Sequence of chain 21.A:
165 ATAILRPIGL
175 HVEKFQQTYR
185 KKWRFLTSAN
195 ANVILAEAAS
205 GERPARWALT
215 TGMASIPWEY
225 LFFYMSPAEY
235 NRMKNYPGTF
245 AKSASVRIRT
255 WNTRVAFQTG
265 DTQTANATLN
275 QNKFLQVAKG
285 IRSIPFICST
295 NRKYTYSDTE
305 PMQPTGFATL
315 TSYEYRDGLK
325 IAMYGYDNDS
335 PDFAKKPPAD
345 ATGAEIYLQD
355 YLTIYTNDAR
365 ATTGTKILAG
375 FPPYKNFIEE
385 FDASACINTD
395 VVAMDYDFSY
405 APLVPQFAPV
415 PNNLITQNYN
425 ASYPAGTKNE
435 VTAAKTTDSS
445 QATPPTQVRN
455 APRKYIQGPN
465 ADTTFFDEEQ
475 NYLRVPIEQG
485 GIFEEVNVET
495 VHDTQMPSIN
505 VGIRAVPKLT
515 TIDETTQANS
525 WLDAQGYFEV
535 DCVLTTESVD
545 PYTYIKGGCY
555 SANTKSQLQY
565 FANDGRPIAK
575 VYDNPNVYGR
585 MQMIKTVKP

This protein binds this small molecule.
Small molecule (SMILES): N=c1ccn([C@H]2C[C@H](O[P](=O)(O)OC[C@H]3O[C@@H](n4cnc5c(=O)nc(N)[nH]c54)C[C@@H]3O)[C@@H](COP(=O)=O)O2)c(=O)[nH]1

Sequence of chain 20.A:
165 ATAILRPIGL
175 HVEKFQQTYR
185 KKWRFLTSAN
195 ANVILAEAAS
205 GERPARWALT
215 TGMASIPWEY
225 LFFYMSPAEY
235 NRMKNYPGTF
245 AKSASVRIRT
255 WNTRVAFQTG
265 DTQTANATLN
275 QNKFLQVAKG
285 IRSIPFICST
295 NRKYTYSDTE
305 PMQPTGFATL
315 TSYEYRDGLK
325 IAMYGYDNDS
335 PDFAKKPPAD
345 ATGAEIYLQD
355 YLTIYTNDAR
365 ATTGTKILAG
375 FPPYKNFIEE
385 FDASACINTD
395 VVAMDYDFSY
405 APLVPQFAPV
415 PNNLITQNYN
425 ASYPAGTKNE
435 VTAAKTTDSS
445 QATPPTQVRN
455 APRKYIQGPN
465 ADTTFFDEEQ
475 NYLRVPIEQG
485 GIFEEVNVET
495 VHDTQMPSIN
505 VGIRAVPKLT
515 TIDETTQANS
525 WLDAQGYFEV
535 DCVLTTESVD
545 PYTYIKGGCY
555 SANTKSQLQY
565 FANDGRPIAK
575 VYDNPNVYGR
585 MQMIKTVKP

Sequence of chain 50.A:
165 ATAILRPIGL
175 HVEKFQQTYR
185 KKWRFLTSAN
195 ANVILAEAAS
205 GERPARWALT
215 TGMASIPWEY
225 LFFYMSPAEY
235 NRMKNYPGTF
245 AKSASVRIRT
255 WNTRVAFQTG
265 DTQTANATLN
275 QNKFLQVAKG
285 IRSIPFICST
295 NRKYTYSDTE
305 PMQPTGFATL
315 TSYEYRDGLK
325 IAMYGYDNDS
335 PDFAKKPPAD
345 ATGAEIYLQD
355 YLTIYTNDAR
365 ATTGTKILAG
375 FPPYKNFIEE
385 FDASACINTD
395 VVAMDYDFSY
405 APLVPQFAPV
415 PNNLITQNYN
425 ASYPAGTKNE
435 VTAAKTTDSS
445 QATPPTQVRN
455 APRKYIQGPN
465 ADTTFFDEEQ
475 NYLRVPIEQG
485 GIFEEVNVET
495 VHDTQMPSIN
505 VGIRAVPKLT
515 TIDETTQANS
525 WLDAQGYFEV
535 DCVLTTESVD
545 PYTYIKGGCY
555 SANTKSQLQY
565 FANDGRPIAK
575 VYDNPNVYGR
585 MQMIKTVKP

Binding-site contacts:
Ligand atom C4' contacts residue ARG251 of chain 50.A at 3.8 Å.
Ligand atom C2 contacts residue ILE172 of chain 20.A at 3.8 Å (hydrophobic).
Ligand atom O3' contacts residue ARG184 of chain 50.A at 3.1 Å (salt-bridge).
Ligand atom OP1 contacts residue ARG184 of chain 50.A at 2.5 Å (salt-bridge).
Ligand atom C4' contacts residue ARG184 of chain 50.A at 3.4 Å.
Ligand atom O2 contacts residue ARG184 of chain 50.A at 3.7 Å.
Ligand atom N1 contacts residue PRO171 of chain 20.A at 3.8 Å.
Ligand atom N3 contacts residue LYS186 of chain 50.A at 3.5 Å.
Ligand atom O2 contacts residue LYS185 of chain 50.A at 3.7 Å.
Ligand atom C4 contacts residue ILE172 of chain 20.A at 3.5 Å (hydrophobic).
Ligand atom C4 contacts residue LYS186 of chain 50.A at 3.6 Å.
Ligand atom O6 contacts residue ARG170 of chain 20.A at 0.9 Å (salt-bridge).
Ligand atom N2 contacts residue ILE172 of chain 20.A at 3.6 Å.
Ligand atom N3 contacts residue ILE172 of chain 20.A at 3.5 Å.
Ligand atom N2 contacts residue PRO171 of chain 20.A at 2.9 Å (h-bond).
Ligand atom C5 contacts residue ARG170 of chain 20.A at 3.1 Å.
Ligand atom C2 contacts residue PRO171 of chain 20.A at 3.6 Å (hydrophobic).
Ligand atom C5' contacts residue ARG251 of chain 50.A at 3.8 Å.
Ligand atom N4 contacts residue ILE172 of chain 20.A at 3.7 Å.
Ligand atom C5' contacts residue ARG184 of chain 50.A at 3.4 Å.
Ligand atom N4 contacts residue LEU169 of chain 20.A at 3.9 Å.
Ligand atom N4 contacts residue ASN380 of chain 21.A at 3.1 Å (h-bond).
Ligand atom O4' contacts residue ASP535 of chain 50.A at 3.7 Å.
Ligand atom N4 contacts residue LYS379 of chain 21.A at 3.0 Å (salt-bridge).
Ligand atom C6 contacts residue DC1 of chain 21.C at 3.5 Å.
Ligand atom N1 contacts residue ARG170 of chain 20.A at 2.5 Å (salt-bridge).
Ligand atom C6 contacts residue ARG170 of chain 20.A at 1.9 Å.
Ligand atom N4 contacts residue LYS186 of chain 50.A at 3.9 Å.
Ligand atom N1 contacts residue DC1 of chain 21.C at 2.9 Å (h-bond).
Ligand atom N2 contacts residue DC1 of chain 21.C at 2.8 Å (h-bond).
Ligand atom OP1 contacts residue ARG251 of chain 50.A at 3.4 Å (salt-bridge).
Ligand atom C2 contacts residue ARG170 of chain 20.A at 3.9 Å.
Ligand atom O5' contacts residue ARG184 of chain 50.A at 2.3 Å (salt-bridge).
Ligand atom C5 contacts residue LYS186 of chain 50.A at 3.6 Å.
Ligand atom C4 contacts residue LYS379 of chain 21.A at 3.9 Å.
Ligand atom O6 contacts residue DC1 of chain 21.C at 2.9 Å (h-bond).
Ligand atom C6 contacts residue LYS186 of chain 50.A at 3.7 Å.
Ligand atom C2 contacts residue DC1 of chain 21.C at 3.5 Å.
Ligand atom P contacts residue ARG184 of chain 50.A at 2.8 Å.
Ligand atom N7 contacts residue ARG170 of chain 20.A at 3.8 Å.